Binding-site contacts:
Ligand atom PG contacts residue ASP351 of chain 1.B at 3.3 Å.
Ligand atom C3B contacts residue THR353 of chain 1.B at 3.6 Å.
Ligand atom PG contacts residue THR353 of chain 1.B at 3.6 Å.
Ligand atom O2' contacts residue LEU562 of chain 1.B at 3.5 Å.
Ligand atom O2G contacts residue ASP351 of chain 1.B at 2.6 Å (salt-bridge).
Ligand atom O2A contacts residue GLY626 of chain 1.B at 3.6 Å.
Ligand atom N1 contacts residue MET494 of chain 1.B at 3.4 Å.
Ligand atom O2G contacts residue THR353 of chain 1.B at 3.4 Å (h-bond).
Ligand atom PG contacts residue THR625 of chain 1.B at 3.5 Å.
Ligand atom O1G contacts residue ASN706 of chain 1.B at 3.4 Å (h-bond).
Ligand atom O2' contacts residue ARG678 of chain 1.B at 3.3 Å (salt-bridge).
Ligand atom C2 contacts residue LYS515 of chain 1.B at 3.1 Å.
Ligand atom O2B contacts residue ARG560 of chain 1.B at 3.1 Å (salt-bridge).
Ligand atom N6 contacts residue MET494 of chain 1.B at 3.5 Å.
Ligand atom O3' contacts residue ARG678 of chain 1.B at 3.1 Å (salt-bridge).
Ligand atom C4 contacts residue PHE487 of chain 1.B at 3.4 Å (hydrophobic).
Ligand atom O1G contacts residue LYS684 of chain 1.B at 3.6 Å.
Ligand atom O5' contacts residue PHE487 of chain 1.B at 3.3 Å.
Ligand atom O4' contacts residue PHE487 of chain 1.B at 3.3 Å.
Ligand atom N3 contacts residue PHE487 of chain 1.B at 3.6 Å.
Ligand atom C4' contacts residue ARG678 of chain 1.B at 3.6 Å.
Ligand atom PG contacts residue MG1 of chain 1.I at 3.5 Å.
Ligand atom N6 contacts residue GLU442 of chain 1.B at 3.3 Å (salt-bridge).
Ligand atom O1G contacts residue THR625 of chain 1.B at 3.3 Å.
Ligand atom PA contacts residue ARG489 of chain 1.B at 3.5 Å.
Ligand atom N1 contacts residue LYS515 of chain 1.B at 3.4 Å.
Ligand atom O1G contacts residue ASP351 of chain 1.B at 3.2 Å (salt-bridge).
Ligand atom O2G contacts residue MG1 of chain 1.I at 2.1 Å.
Ligand atom N9 contacts residue PHE487 of chain 1.B at 3.5 Å.
Ligand atom O1G contacts residue GLY626 of chain 1.B at 2.8 Å (h-bond).
Ligand atom N3 contacts residue GLY516 of chain 1.B at 3.4 Å.
Ligand atom O3G contacts residue THR353 of chain 1.B at 2.6 Å (h-bond).
Ligand atom O3A contacts residue GLY626 of chain 1.B at 3.2 Å.
Ligand atom O1B contacts residue ARG560 of chain 1.B at 3.0 Å (salt-bridge).
Ligand atom O3G contacts residue THR625 of chain 1.B at 2.5 Å (h-bond).
Ligand atom O1A contacts residue ARG489 of chain 1.B at 2.8 Å (salt-bridge).
Ligand atom O2A contacts residue ARG489 of chain 1.B at 3.2 Å.
Ligand atom C8 contacts residue PHE487 of chain 1.B at 3.5 Å (hydrophobic).
Ligand atom O3' contacts residue ASP627 of chain 1.B at 3.5 Å.
Ligand atom O2B contacts residue ASP627 of chain 1.B at 3.2 Å (salt-bridge).

Sequence of chain 1.B:
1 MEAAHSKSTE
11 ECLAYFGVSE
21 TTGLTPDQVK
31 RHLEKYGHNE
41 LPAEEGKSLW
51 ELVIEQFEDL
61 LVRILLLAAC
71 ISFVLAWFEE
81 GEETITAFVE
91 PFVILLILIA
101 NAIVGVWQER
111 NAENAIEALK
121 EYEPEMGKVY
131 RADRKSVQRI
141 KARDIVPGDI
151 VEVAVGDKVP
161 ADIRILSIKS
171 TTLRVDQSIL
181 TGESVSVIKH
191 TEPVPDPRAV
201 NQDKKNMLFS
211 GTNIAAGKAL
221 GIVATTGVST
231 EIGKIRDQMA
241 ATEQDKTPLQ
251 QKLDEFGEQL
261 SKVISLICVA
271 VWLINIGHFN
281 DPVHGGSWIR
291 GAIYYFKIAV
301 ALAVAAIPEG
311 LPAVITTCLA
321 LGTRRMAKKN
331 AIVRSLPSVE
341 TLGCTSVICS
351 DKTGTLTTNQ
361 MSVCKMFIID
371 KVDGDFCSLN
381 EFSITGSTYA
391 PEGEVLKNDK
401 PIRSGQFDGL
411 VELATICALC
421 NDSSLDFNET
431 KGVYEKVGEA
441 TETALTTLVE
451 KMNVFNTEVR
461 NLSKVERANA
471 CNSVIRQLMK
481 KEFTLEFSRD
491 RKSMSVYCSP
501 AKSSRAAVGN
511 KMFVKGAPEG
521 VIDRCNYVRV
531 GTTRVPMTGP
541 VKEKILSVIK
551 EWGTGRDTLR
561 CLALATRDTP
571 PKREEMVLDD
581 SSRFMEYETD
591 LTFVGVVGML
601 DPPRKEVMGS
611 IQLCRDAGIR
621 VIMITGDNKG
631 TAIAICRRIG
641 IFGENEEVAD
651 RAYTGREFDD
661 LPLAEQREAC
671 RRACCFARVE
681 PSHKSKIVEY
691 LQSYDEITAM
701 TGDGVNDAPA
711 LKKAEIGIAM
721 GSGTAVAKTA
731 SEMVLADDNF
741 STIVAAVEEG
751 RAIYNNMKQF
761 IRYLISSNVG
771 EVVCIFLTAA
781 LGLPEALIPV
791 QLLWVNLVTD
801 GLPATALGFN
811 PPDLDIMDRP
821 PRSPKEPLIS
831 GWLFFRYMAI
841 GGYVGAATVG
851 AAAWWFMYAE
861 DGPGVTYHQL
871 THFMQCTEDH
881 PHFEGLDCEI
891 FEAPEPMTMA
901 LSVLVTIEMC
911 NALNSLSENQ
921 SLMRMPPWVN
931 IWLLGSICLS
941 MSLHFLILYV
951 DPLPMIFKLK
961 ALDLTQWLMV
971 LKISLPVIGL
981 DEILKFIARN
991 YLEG

This small molecule binds to this protein.
Small molecule (SMILES): Nc1ncnc2c1ncn2[C@@H]1O[C@H](CO[P](=O)(O)O[P](=O)(O)CP(=O)(O)O)[C@@H](O)[C@H]1O